Binding-site contacts:
Ligand atom C3 contacts residue ASN367 of chain 1.A at 4.4 Å.
Ligand atom O4 contacts residue ASN367 of chain 1.A at 3.6 Å.
Ligand atom C7 contacts residue ASN367 of chain 1.A at 4.1 Å.
Ligand atom N2 contacts residue ASP336 of chain 1.A at 4.1 Å.
Ligand atom O7 contacts residue ASP336 of chain 1.A at 4.1 Å.
Ligand atom C5 contacts residue LEU368 of chain 1.A at 4.5 Å (hydrophobic).
Ligand atom N2 contacts residue ASN367 of chain 1.A at 4.2 Å.
Ligand atom C2 contacts residue ASN340 of chain 1.A at 2.4 Å.
Ligand atom C8 contacts residue ASP336 of chain 1.A at 4.2 Å.
Ligand atom C8 contacts residue ASN367 of chain 1.A at 3.9 Å.
Ligand atom C8 contacts residue VAL364 of chain 1.A at 3.8 Å (hydrophobic).
Ligand atom C3 contacts residue ASN340 of chain 1.A at 3.5 Å.
Ligand atom O7 contacts residue ASN367 of chain 1.A at 3.1 Å (h-bond).
Ligand atom C1 contacts residue ASN340 of chain 1.A at 1.4 Å.
Ligand atom O3 contacts residue ASN340 of chain 1.A at 3.5 Å (h-bond).
Ligand atom C5 contacts residue ASN340 of chain 1.A at 3.7 Å.
Ligand atom C7 contacts residue ASN340 of chain 1.A at 4.5 Å.
Ligand atom C2 contacts residue ASN367 of chain 1.A at 3.4 Å.
Ligand atom O5 contacts residue ASN367 of chain 1.A at 3.8 Å.
Ligand atom C4 contacts residue ASN340 of chain 1.A at 4.2 Å.
Ligand atom N2 contacts residue ASN340 of chain 1.A at 3.5 Å (h-bond).
Ligand atom O6 contacts residue LEU368 of chain 1.A at 4.5 Å.
Ligand atom C7 contacts residue ASP336 of chain 1.A at 3.9 Å.
Ligand atom O6 contacts residue ASN340 of chain 1.A at 3.9 Å.
Ligand atom C1 contacts residue ASN367 of chain 1.A at 3.8 Å.
Ligand atom C5 contacts residue ASN367 of chain 1.A at 4.4 Å.
Ligand atom O5 contacts residue ASN340 of chain 1.A at 2.4 Å (h-bond).
Ligand atom C4 contacts residue ASN367 of chain 1.A at 4.4 Å.

Sequence of chain 1.A:
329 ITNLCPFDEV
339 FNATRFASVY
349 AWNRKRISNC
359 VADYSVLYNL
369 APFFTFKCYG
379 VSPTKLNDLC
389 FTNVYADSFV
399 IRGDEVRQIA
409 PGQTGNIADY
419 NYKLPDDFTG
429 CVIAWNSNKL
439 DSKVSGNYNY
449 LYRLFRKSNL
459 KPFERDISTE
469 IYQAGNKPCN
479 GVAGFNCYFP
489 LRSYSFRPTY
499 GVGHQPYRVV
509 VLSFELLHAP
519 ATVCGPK

The small molecule below binds the protein below.
Small molecule (SMILES): CC(=O)N[C@H]1[C@H](O[C@H]2[C@H](O)[C@@H](NC(C)=O)CO[C@@H]2CO)O[C@H](CO)[C@@H](O)[C@@H]1O